Sequence of chain 1.I:
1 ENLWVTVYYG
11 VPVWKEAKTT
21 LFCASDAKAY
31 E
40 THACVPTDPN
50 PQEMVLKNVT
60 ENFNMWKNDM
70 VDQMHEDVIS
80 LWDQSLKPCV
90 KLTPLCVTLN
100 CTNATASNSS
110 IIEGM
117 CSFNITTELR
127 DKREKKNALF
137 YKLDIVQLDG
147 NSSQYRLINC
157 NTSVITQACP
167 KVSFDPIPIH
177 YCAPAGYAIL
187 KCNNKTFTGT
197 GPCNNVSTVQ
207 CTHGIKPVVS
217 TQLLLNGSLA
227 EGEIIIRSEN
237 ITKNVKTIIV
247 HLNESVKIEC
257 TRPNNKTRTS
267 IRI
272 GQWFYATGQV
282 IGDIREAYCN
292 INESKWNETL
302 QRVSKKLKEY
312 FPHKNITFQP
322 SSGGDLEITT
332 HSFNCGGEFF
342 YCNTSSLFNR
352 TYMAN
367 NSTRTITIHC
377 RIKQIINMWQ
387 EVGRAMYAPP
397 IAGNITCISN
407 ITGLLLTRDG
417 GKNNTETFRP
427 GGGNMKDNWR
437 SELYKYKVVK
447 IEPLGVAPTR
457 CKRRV

This protein binds this small molecule.
Small molecule (SMILES): CC(=O)N[C@H]1[C@H](O[C@H]2[C@H](O)[C@@H](NC(C)=O)CO[C@@H]2CO)O[C@H](CO)[C@@H](O)[C@@H]1O

Binding-site contacts:
Ligand atom C2 contacts residue GLU294 of chain 1.I at 3.9 Å.
Ligand atom O5 contacts residue ARG351 of chain 1.I at 4.0 Å.
Ligand atom C3 contacts residue ASN298 of chain 1.I at 3.8 Å.
Ligand atom C1 contacts residue GLU294 of chain 1.I at 4.4 Å.
Ligand atom C4 contacts residue ASN298 of chain 1.I at 4.2 Å.
Ligand atom C1 contacts residue ASN298 of chain 1.I at 1.4 Å.
Ligand atom O7 contacts residue SER295 of chain 1.I at 4.4 Å.
Ligand atom O3 contacts residue GLU294 of chain 1.I at 4.2 Å.
Ligand atom C6 contacts residue ARG351 of chain 1.I at 3.9 Å.
Ligand atom C5 contacts residue ASN298 of chain 1.I at 3.6 Å.
Ligand atom C7 contacts residue ASN298 of chain 1.I at 3.2 Å.
Ligand atom O7 contacts residue ASN298 of chain 1.I at 3.0 Å (h-bond).
Ligand atom O5 contacts residue ASN298 of chain 1.I at 2.3 Å (h-bond).
Ligand atom C8 contacts residue SER295 of chain 1.I at 3.9 Å.
Ligand atom N2 contacts residue ASN298 of chain 1.I at 2.9 Å (h-bond).
Ligand atom C8 contacts residue GLU294 of chain 1.I at 3.0 Å.
Ligand atom C2 contacts residue ASN298 of chain 1.I at 2.5 Å.
Ligand atom C7 contacts residue SER295 of chain 1.I at 4.4 Å.
Ligand atom C5 contacts residue ARG351 of chain 1.I at 4.0 Å.
Ligand atom C7 contacts residue GLU294 of chain 1.I at 3.4 Å.
Ligand atom N2 contacts residue GLU294 of chain 1.I at 2.7 Å (salt-bridge).
Ligand atom C8 contacts residue ARG370 of chain 1.I at 4.2 Å.
Ligand atom C8 contacts residue ASN298 of chain 1.I at 4.4 Å.
Ligand atom C1 contacts residue ARG351 of chain 1.I at 4.2 Å.
Ligand atom C3 contacts residue GLU294 of chain 1.I at 4.0 Å.